Sequence of chain 1.A:
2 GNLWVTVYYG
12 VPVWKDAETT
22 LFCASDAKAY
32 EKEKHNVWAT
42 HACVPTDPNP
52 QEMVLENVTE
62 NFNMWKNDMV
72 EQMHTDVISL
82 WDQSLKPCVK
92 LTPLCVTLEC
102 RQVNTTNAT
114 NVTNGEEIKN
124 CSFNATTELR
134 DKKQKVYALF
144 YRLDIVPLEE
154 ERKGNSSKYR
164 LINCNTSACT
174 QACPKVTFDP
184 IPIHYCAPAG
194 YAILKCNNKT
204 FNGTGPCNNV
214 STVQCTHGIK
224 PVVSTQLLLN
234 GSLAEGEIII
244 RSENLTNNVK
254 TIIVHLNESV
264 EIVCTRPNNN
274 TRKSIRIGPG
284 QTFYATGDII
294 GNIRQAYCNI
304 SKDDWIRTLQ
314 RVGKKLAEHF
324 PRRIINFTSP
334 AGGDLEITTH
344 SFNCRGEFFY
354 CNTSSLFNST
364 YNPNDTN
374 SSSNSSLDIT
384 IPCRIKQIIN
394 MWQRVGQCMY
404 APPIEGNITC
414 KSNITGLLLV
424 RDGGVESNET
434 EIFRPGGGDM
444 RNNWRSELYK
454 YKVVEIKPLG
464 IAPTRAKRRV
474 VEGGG

Binding-site contacts:
Ligand atom O5 contacts residue ASN233 of chain 1.A at 2.4 Å (h-bond).
Ligand atom C3 contacts residue LYS414 of chain 1.A at 3.3 Å.
Ligand atom O5 contacts residue NAG1 of chain 1.H at 3.4 Å (h-bond).
Ligand atom C6 contacts residue ARG348 of chain 1.A at 3.7 Å.
Ligand atom N2 contacts residue LYS414 of chain 1.A at 4.2 Å.
Ligand atom O6 contacts residue ARG348 of chain 1.A at 3.6 Å.
Ligand atom C1 contacts residue LYS414 of chain 1.A at 3.6 Å.
Ligand atom C5 contacts residue LYS414 of chain 1.A at 3.3 Å.
Ligand atom C3 contacts residue SER415 of chain 1.A at 4.1 Å.
Ligand atom C5 contacts residue NAG1 of chain 1.H at 4.1 Å.
Ligand atom O2 contacts residue GLU34 of chain 1.A at 2.5 Å (salt-bridge).
Ligand atom N2 contacts residue LEU232 of chain 1.A at 4.0 Å.
Ligand atom O4 contacts residue LYS414 of chain 1.A at 3.9 Å.
Ligand atom C7 contacts residue ASN233 of chain 1.A at 3.7 Å.
Ligand atom C3 contacts residue ASN233 of chain 1.A at 3.8 Å.
Ligand atom C8 contacts residue LEU232 of chain 1.A at 3.6 Å (hydrophobic).
Ligand atom C4 contacts residue GLU34 of chain 1.A at 3.6 Å.
Ligand atom C7 contacts residue PRO183 of chain 1.A at 4.2 Å (hydrophobic).
Ligand atom O5 contacts residue LYS414 of chain 1.A at 3.9 Å.
Ligand atom C2 contacts residue ASN233 of chain 1.A at 2.4 Å.
Ligand atom C1 contacts residue ARG348 of chain 1.A at 3.9 Å.
Ligand atom C8 contacts residue ASN346 of chain 1.A at 3.9 Å.
Ligand atom C2 contacts residue LYS414 of chain 1.A at 3.9 Å.
Ligand atom C1 contacts residue SER415 of chain 1.A at 3.8 Å.
Ligand atom C4 contacts residue ASN233 of chain 1.A at 4.2 Å.
Ligand atom C7 contacts residue LEU232 of chain 1.A at 4.2 Å (hydrophobic).
Ligand atom C8 contacts residue VAL225 of chain 1.A at 4.2 Å (hydrophobic).
Ligand atom C3 contacts residue GLU34 of chain 1.A at 4.2 Å.
Ligand atom C2 contacts residue GLU34 of chain 1.A at 4.0 Å.
Ligand atom O7 contacts residue PRO183 of chain 1.A at 3.2 Å.
Ligand atom C5 contacts residue ASN233 of chain 1.A at 3.7 Å.
Ligand atom O4 contacts residue GLU34 of chain 1.A at 3.9 Å.
Ligand atom C1 contacts residue ASN233 of chain 1.A at 1.4 Å.
Ligand atom C2 contacts residue SER415 of chain 1.A at 3.9 Å.
Ligand atom C4 contacts residue LYS414 of chain 1.A at 3.7 Å.
Ligand atom N2 contacts residue ASN233 of chain 1.A at 2.8 Å (h-bond).
Ligand atom N2 contacts residue SER415 of chain 1.A at 3.4 Å (h-bond).
Ligand atom O3 contacts residue GLU34 of chain 1.A at 3.8 Å.
Ligand atom O7 contacts residue ASN233 of chain 1.A at 4.1 Å.
Ligand atom C6 contacts residue NAG1 of chain 1.H at 3.8 Å.

This small molecule binds to this protein.
Small molecule (SMILES): CC(=O)N[C@H]1[C@H](O[C@H]2[C@H](O)[C@@H](NC(C)=O)CO[C@@H]2CO)O[C@H](CO)[C@@H](O[C@@H]2O[C@H](CO[C@H]3O[C@H](CO)[C@@H](O)[C@H](O[C@H]4O[C@H](CO)[C@@H](O)[C@H](O)[C@@H]4O)[C@@H]3O)[C@@H](O)[C@H](O[C@H]3O[C@H](CO)[C@@H](O)[C@H](O)[C@@H]3O)[C@@H]2O)[C@@H]1O